Sequence of chain 2.E:
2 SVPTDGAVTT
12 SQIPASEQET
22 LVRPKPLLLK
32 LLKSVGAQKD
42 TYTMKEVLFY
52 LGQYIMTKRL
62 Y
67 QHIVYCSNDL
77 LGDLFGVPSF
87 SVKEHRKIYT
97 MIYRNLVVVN

Binding-site contacts:
Ligand atom C19 contacts residue THR10 of chain 1.C at 3.9 Å.
Ligand atom C4 contacts residue GLY53 of chain 1.C at 3.6 Å.
Ligand atom C23 contacts residue VAL88 of chain 1.C at 3.9 Å (hydrophobic).
Ligand atom C4 contacts residue LEU49 of chain 1.C at 3.3 Å (hydrophobic).
Ligand atom O4 contacts residue PHE50 of chain 2.E at 4.0 Å.
Ligand atom C21 contacts residue LEU49 of chain 1.C at 3.9 Å (hydrophobic).
Ligand atom C13 contacts residue VAL88 of chain 1.C at 3.7 Å (hydrophobic).
Ligand atom C14 contacts residue HIS91 of chain 1.C at 3.9 Å.
Ligand atom C10 contacts residue MET57 of chain 1.C at 4.0 Å (hydrophobic).
Ligand atom O2 contacts residue THR5 of chain 2.E at 3.8 Å.
Ligand atom C2 contacts residue ILE56 of chain 1.C at 3.7 Å (hydrophobic).
Ligand atom C19 contacts residue VAL9 of chain 1.C at 3.7 Å (hydrophobic).
Ligand atom C17 contacts residue HIS91 of chain 1.C at 3.8 Å.
Ligand atom C14 contacts residue VAL88 of chain 1.C at 3.9 Å (hydrophobic).
Ligand atom CL1 contacts residue LEU52 of chain 1.C at 3.8 Å.
Ligand atom O2 contacts residue HIS91 of chain 1.C at 2.9 Å (h-bond).
Ligand atom O4 contacts residue VAL9 of chain 1.C at 3.8 Å.
Ligand atom C18 contacts residue VAL9 of chain 1.C at 3.8 Å (hydrophobic).
Ligand atom O3 contacts residue LYS89 of chain 1.C at 2.8 Å (salt-bridge).
Ligand atom C22 contacts residue HIS91 of chain 1.C at 3.4 Å.
Ligand atom C5 contacts residue GLY53 of chain 1.C at 3.9 Å.
Ligand atom C5 contacts residue LEU49 of chain 1.C at 3.4 Å (hydrophobic).
Ligand atom C16 contacts residue HIS91 of chain 1.C at 4.0 Å.
Ligand atom C20 contacts residue THR11 of chain 1.C at 3.6 Å.
Ligand atom CL1 contacts residue ILE94 of chain 1.C at 3.9 Å.
Ligand atom CL2 contacts residue ILE94 of chain 1.C at 3.8 Å.
Ligand atom C9 contacts residue GLN54 of chain 2.E at 3.5 Å.
Ligand atom C14 contacts residue LYS89 of chain 1.C at 3.7 Å.
Ligand atom CL2 contacts residue TYR95 of chain 1.C at 3.7 Å.
Ligand atom C1 contacts residue ILE56 of chain 1.C at 3.6 Å (hydrophobic).
Ligand atom CL2 contacts residue HIS91 of chain 1.C at 3.5 Å.
Ligand atom O2 contacts residue LYS89 of chain 1.C at 3.6 Å.
Ligand atom C19 contacts residue THR11 of chain 1.C at 4.0 Å.
Ligand atom C20 contacts residue LEU49 of chain 1.C at 3.9 Å (hydrophobic).
Ligand atom C23 contacts residue ILE56 of chain 1.C at 3.9 Å (hydrophobic).
Ligand atom CL2 contacts residue LEU49 of chain 1.C at 3.6 Å.
Ligand atom C2 contacts residue ILE94 of chain 1.C at 3.7 Å (hydrophobic).
Ligand atom CL1 contacts residue ILE56 of chain 1.C at 3.6 Å.
Ligand atom O2 contacts residue VAL88 of chain 1.C at 3.4 Å (h-bond).
Ligand atom C21 contacts residue HIS91 of chain 1.C at 3.7 Å.

Sequence of chain 1.C:
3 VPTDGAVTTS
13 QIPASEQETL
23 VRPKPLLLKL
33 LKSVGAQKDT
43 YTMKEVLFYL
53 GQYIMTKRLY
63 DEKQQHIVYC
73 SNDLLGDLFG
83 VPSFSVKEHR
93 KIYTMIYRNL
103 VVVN

A small-molecule ligand and the protein it binds are described below.
Small molecule (SMILES): CC[C@@H](CO)N1C(=O)[C@@H](CC(=O)O)C[C@H](c2cccc(Cl)c2)[C@H]1c1ccc(Cl)cc1